Binding-site contacts:
Ligand atom C20 contacts residue TYR141 of chain 1.C at 3.5 Å (hydrophobic).
Ligand atom C17 contacts residue LYS48 of chain 1.C at 3.6 Å.
Ligand atom C27 contacts residue MET28 of chain 1.C at 3.6 Å (hydrophobic).
Ligand atom C24 contacts residue MET28 of chain 1.C at 3.5 Å (hydrophobic).
Ligand atom O03 contacts residue TYR91 of chain 1.C at 2.3 Å (h-bond).
Ligand atom C08 contacts residue ILE114 of chain 1.C at 3.5 Å (hydrophobic).
Ligand atom C02 contacts residue TYR193 of chain 1.C at 3.7 Å (hydrophobic).
Ligand atom C25 contacts residue TRP182 of chain 1.C at 3.5 Å (hydrophobic).
Ligand atom O03 contacts residue HIS25 of chain 1.C at 2.9 Å (h-bond).
Ligand atom C17 contacts residue PHE75 of chain 1.C at 3.6 Å (hydrophobic).
Ligand atom C06 contacts residue HIS178 of chain 1.C at 3.5 Å.
Ligand atom C26 contacts residue TRP95 of chain 1.C at 3.6 Å (hydrophobic).
Ligand atom C22 contacts residue MET28 of chain 1.C at 3.7 Å (hydrophobic).
Ligand atom C25 contacts residue MET28 of chain 1.C at 3.6 Å (hydrophobic).
Ligand atom C19 contacts residue ALA49 of chain 1.C at 3.6 Å (hydrophobic).
Ligand atom O01 contacts residue TRP182 of chain 1.C at 3.6 Å (h-bond).
Ligand atom C26 contacts residue MET28 of chain 1.C at 3.5 Å (hydrophobic).
Ligand atom O01 contacts residue HIS178 of chain 1.C at 2.8 Å.
Ligand atom C11 contacts residue TRP117 of chain 1.C at 3.6 Å (hydrophobic).
Ligand atom O01 contacts residue ILE114 of chain 1.C at 3.6 Å.
Ligand atom C06 contacts residue MET174 of chain 1.C at 3.6 Å (hydrophobic).
Ligand atom C06 contacts residue PHE122 of chain 1.C at 3.6 Å (hydrophobic).
Ligand atom C26 contacts residue TRP182 of chain 1.C at 3.7 Å (hydrophobic).
Ligand atom C18 contacts residue ALA49 of chain 1.C at 3.6 Å (hydrophobic).
Ligand atom C27 contacts residue HIS25 of chain 1.C at 3.7 Å.
Ligand atom C27 contacts residue TRP95 of chain 1.C at 3.4 Å (hydrophobic).
Ligand atom C07 contacts residue HIS178 of chain 1.C at 3.5 Å.
Ligand atom C08 contacts residue GLY118 of chain 1.C at 3.4 Å.
Ligand atom O01 contacts residue TYR193 of chain 1.C at 3.4 Å (h-bond).
Ligand atom C16 contacts residue LEU32 of chain 1.C at 3.6 Å (hydrophobic).
Ligand atom C26 contacts residue HIS25 of chain 1.C at 3.5 Å.
Ligand atom O03 contacts residue TRP95 of chain 1.C at 2.8 Å (h-bond).
Ligand atom C21 contacts residue MET28 of chain 1.C at 3.5 Å (hydrophobic).
Ligand atom O02 contacts residue GLY118 of chain 1.C at 3.7 Å.
Ligand atom C07 contacts residue GLY118 of chain 1.C at 3.6 Å.
Ligand atom C27 contacts residue TYR91 of chain 1.C at 3.0 Å (hydrophobic).
Ligand atom C01 contacts residue TYR193 of chain 1.C at 3.4 Å (hydrophobic).
Ligand atom C28 contacts residue TYR91 of chain 1.C at 2.9 Å (hydrophobic).
Ligand atom O02 contacts residue MET174 of chain 1.C at 3.5 Å.
Ligand atom C03 contacts residue LEU121 of chain 1.C at 3.5 Å (hydrophobic).

The protein below binds the small molecule below.
Small molecule (SMILES): O=C1c2cc(-c3ccc(O)cc3)cc(Cc3ccccc3)c2C[C@@H]1Cc1ccc(O)cc1

Sequence of chain 1.C:
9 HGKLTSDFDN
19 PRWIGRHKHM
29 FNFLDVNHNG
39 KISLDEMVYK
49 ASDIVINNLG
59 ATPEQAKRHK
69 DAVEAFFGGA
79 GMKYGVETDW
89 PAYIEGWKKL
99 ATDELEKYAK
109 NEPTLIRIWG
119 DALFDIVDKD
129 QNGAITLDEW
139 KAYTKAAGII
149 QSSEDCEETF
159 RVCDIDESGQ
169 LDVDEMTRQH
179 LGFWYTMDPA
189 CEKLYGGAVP